This small molecule binds to this protein.
Small molecule (SMILES): CCCCC(=O)OC[C@H](COP(=O)(O)O)OC=O

Sequence of chain 2.A:
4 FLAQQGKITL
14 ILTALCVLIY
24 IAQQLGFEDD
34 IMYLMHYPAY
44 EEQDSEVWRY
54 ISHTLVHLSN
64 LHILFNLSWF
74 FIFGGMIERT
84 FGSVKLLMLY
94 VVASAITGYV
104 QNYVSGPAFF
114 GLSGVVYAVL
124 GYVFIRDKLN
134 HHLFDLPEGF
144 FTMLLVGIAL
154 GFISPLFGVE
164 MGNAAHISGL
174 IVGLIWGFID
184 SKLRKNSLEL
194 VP

Binding-site contacts:
Ligand atom C3 contacts residue TYR102 of chain 1.A at 4.0 Å (hydrophobic).
Ligand atom C35 contacts residue TYR102 of chain 1.A at 3.6 Å (hydrophobic).
Ligand atom C21 contacts residue TYR40 of chain 1.A at 4.1 Å (hydrophobic).
Ligand atom O32 contacts residue TYR53 of chain 1.A at 4.3 Å.
Ligand atom O12 contacts residue TYR102 of chain 1.A at 3.9 Å.
Ligand atom C34 contacts residue TYR40 of chain 1.A at 4.5 Å (hydrophobic).
Ligand atom O22 contacts residue ASN105 of chain 1.A at 3.9 Å.
Ligand atom C34 contacts residue ALA98 of chain 1.A at 4.2 Å (hydrophobic).
Ligand atom O11 contacts residue TYR102 of chain 1.A at 4.1 Å.
Ligand atom C2 contacts residue TYR102 of chain 1.A at 3.7 Å (hydrophobic).
Ligand atom O31 contacts residue TYR102 of chain 1.A at 3.5 Å.
Ligand atom O12 contacts residue LYS185 of chain 2.A at 3.0 Å.
Ligand atom O11 contacts residue LYS185 of chain 2.A at 4.2 Å.
Ligand atom O31 contacts residue TYR40 of chain 1.A at 4.1 Å.
Ligand atom C31 contacts residue TYR102 of chain 1.A at 4.0 Å (hydrophobic).
Ligand atom C33 contacts residue TYR53 of chain 1.A at 4.1 Å (hydrophobic).
Ligand atom C32 contacts residue TYR102 of chain 1.A at 3.6 Å (hydrophobic).
Ligand atom O22 contacts residue PRO41 of chain 1.A at 4.2 Å.
Ligand atom O31 contacts residue TYR53 of chain 1.A at 4.4 Å.
Ligand atom C34 contacts residue TYR53 of chain 1.A at 4.4 Å (hydrophobic).
Ligand atom C1 contacts residue TYR102 of chain 1.A at 4.1 Å (hydrophobic).
Ligand atom P contacts residue LYS185 of chain 2.A at 3.3 Å.
Ligand atom C34 contacts residue TYR102 of chain 1.A at 4.0 Å (hydrophobic).
Ligand atom C35 contacts residue ALA98 of chain 1.A at 4.5 Å (hydrophobic).
Ligand atom O22 contacts residue TYR40 of chain 1.A at 4.0 Å.
Ligand atom P contacts residue TYR102 of chain 1.A at 4.2 Å.
Ligand atom O14 contacts residue TYR102 of chain 1.A at 3.6 Å.
Ligand atom O12 contacts residue ASN189 of chain 2.A at 4.1 Å.
Ligand atom C31 contacts residue TYR53 of chain 1.A at 4.4 Å (hydrophobic).
Ligand atom C33 contacts residue TYR102 of chain 1.A at 4.3 Å (hydrophobic).
Ligand atom O14 contacts residue LYS185 of chain 2.A at 2.4 Å (salt-bridge).
Ligand atom O22 contacts residue ASP47 of chain 1.A at 3.9 Å.
Ligand atom C21 contacts residue ASN105 of chain 1.A at 4.2 Å.

Sequence of chain 1.A:
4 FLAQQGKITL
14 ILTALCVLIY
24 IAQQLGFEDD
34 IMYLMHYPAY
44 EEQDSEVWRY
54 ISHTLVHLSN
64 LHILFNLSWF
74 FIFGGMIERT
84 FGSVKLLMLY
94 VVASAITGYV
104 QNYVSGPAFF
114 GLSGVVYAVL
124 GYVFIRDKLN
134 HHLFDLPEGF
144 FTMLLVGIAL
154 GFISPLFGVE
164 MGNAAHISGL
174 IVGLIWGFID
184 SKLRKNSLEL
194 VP